Sequence of chain 1.C:
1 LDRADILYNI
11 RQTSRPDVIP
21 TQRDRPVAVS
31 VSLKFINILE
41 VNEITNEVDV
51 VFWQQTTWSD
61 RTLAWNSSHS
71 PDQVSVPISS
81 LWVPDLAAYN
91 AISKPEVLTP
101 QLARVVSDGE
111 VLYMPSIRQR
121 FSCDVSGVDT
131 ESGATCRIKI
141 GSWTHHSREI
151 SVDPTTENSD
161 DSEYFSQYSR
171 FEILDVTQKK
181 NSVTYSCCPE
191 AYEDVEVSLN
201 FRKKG

Binding-site contacts:
Ligand atom N6 contacts residue MET114 of chain 1.D at 4.0 Å.
Ligand atom N6 contacts residue TRP143 of chain 1.C at 3.5 Å (h-bond).
Ligand atom O7 contacts residue LEU112 of chain 1.D at 3.0 Å.
Ligand atom N6 contacts residue LEU112 of chain 1.D at 4.3 Å.
Ligand atom C3 contacts residue TRP143 of chain 1.C at 3.5 Å (hydrophobic).
Ligand atom N1 contacts residue TYR185 of chain 1.C at 4.5 Å.
Ligand atom C10 contacts residue TRP143 of chain 1.C at 4.1 Å (hydrophobic).
Ligand atom N1 contacts residue TYR89 of chain 1.C at 4.3 Å.
Ligand atom N1 contacts residue TRP143 of chain 1.C at 3.9 Å.
Ligand atom C10 contacts residue SER142 of chain 1.C at 4.5 Å.
Ligand atom C2 contacts residue CYS187 of chain 1.C at 4.1 Å (hydrophobic).
Ligand atom O7 contacts residue ARG104 of chain 1.D at 3.5 Å.
Ligand atom N1 contacts residue MET114 of chain 1.D at 4.2 Å.
Ligand atom C5 contacts residue THR144 of chain 1.C at 4.1 Å.
Ligand atom N6 contacts residue THR144 of chain 1.C at 3.5 Å.
Ligand atom C5 contacts residue LEU112 of chain 1.D at 3.4 Å (hydrophobic).
Ligand atom C8 contacts residue MET114 of chain 1.D at 3.8 Å (hydrophobic).
Ligand atom C10 contacts residue TYR89 of chain 1.C at 3.0 Å (hydrophobic).
Ligand atom C2 contacts residue TYR192 of chain 1.C at 4.0 Å (hydrophobic).
Ligand atom C3 contacts residue MET114 of chain 1.D at 3.6 Å (hydrophobic).
Ligand atom C5 contacts residue TRP143 of chain 1.C at 3.7 Å (hydrophobic).
Ligand atom O7 contacts residue THR144 of chain 1.C at 4.2 Å.
Ligand atom C10 contacts residue TYR185 of chain 1.C at 3.7 Å (hydrophobic).
Ligand atom O4 contacts residue CYS188 of chain 1.C at 3.7 Å.
Ligand atom C8 contacts residue TRP143 of chain 1.C at 3.3 Å (hydrophobic).
Ligand atom C3 contacts residue CYS188 of chain 1.C at 4.3 Å (hydrophobic).
Ligand atom C8 contacts residue TYR89 of chain 1.C at 4.3 Å (hydrophobic).
Ligand atom O4 contacts residue LEU112 of chain 1.D at 3.7 Å.
Ligand atom O7 contacts residue TRP143 of chain 1.C at 4.5 Å.
Ligand atom C9 contacts residue TYR185 of chain 1.C at 3.8 Å (hydrophobic).
Ligand atom C9 contacts residue MET114 of chain 1.D at 3.9 Å (hydrophobic).
Ligand atom C2 contacts residue TRP143 of chain 1.C at 3.2 Å (hydrophobic).
Ligand atom O4 contacts residue TRP143 of chain 1.C at 3.7 Å.
Ligand atom C9 contacts residue CYS187 of chain 1.C at 3.9 Å (hydrophobic).
Ligand atom C3 contacts residue CYS187 of chain 1.C at 3.8 Å (hydrophobic).
Ligand atom C10 contacts residue TYR192 of chain 1.C at 4.0 Å (hydrophobic).
Ligand atom O4 contacts residue TYR192 of chain 1.C at 4.0 Å.
Ligand atom C9 contacts residue TRP53 of chain 1.D at 4.0 Å (hydrophobic).
Ligand atom O4 contacts residue CYS187 of chain 1.C at 4.0 Å.

A small-molecule ligand and the protein it binds are described below.
Small molecule (SMILES): C[N+](C)(C)CCOC(N)=O

Sequence of chain 1.D:
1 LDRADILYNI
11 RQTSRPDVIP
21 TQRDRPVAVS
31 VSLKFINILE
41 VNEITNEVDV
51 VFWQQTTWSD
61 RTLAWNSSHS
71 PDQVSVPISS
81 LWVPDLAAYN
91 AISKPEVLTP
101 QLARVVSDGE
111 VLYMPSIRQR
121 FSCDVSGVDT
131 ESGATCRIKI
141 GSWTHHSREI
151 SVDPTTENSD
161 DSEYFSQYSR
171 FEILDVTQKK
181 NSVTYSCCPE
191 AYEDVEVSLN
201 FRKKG